Sequence of chain 1.C:
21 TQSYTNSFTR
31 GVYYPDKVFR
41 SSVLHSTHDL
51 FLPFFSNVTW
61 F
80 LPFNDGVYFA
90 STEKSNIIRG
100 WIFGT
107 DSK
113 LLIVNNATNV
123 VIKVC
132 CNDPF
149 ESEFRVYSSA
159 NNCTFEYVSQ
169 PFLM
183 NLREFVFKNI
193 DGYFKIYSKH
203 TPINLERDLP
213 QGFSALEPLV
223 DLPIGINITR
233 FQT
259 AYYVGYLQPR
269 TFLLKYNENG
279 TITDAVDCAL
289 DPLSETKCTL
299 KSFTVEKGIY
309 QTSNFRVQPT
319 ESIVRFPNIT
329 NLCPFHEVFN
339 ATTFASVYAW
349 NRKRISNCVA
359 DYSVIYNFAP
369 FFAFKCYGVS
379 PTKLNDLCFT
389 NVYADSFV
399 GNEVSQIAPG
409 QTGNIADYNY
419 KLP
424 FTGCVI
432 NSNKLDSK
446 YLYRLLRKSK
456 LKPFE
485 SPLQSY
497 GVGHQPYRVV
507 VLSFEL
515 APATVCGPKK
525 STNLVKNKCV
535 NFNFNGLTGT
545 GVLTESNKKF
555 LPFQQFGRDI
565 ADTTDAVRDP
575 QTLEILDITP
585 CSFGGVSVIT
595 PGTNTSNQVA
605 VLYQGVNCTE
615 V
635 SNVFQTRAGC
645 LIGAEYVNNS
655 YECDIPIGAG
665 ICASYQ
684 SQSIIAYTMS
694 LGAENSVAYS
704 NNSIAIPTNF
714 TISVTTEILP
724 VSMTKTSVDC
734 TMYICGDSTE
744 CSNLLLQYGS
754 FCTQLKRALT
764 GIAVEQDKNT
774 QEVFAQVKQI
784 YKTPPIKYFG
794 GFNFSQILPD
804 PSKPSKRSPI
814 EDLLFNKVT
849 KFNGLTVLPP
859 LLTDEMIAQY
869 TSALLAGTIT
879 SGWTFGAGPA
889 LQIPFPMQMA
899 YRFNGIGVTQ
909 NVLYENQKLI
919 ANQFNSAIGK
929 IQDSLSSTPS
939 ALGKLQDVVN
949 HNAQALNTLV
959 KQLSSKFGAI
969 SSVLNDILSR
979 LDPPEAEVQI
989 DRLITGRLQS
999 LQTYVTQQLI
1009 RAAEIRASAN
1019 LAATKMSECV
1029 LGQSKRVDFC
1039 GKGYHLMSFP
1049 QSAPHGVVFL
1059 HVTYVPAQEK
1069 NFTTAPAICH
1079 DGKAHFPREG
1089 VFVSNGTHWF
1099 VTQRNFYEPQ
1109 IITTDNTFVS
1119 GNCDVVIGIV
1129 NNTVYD

Binding-site contacts:
Ligand atom N2 contacts residue ILE228 of chain 1.C at 4.0 Å.
Ligand atom O6 contacts residue THR231 of chain 1.C at 3.9 Å.
Ligand atom O6 contacts residue ASN229 of chain 1.C at 4.5 Å.
Ligand atom C4 contacts residue ASN229 of chain 1.C at 4.2 Å.
Ligand atom C1 contacts residue ASN229 of chain 1.C at 1.4 Å.
Ligand atom C3 contacts residue ASN229 of chain 1.C at 3.8 Å.
Ligand atom N2 contacts residue ASN229 of chain 1.C at 2.9 Å (h-bond).
Ligand atom C8 contacts residue ILE228 of chain 1.C at 4.3 Å (hydrophobic).
Ligand atom C2 contacts residue ASN229 of chain 1.C at 2.5 Å.
Ligand atom C5 contacts residue ASN229 of chain 1.C at 3.7 Å.
Ligand atom O5 contacts residue ASN229 of chain 1.C at 2.4 Å (h-bond).
Ligand atom C7 contacts residue ASN229 of chain 1.C at 3.9 Å.
Ligand atom O7 contacts residue ASN229 of chain 1.C at 4.5 Å.

This small molecule binds to this protein.
Small molecule (SMILES): CC(=O)N[C@@H]1[C@@H](O)[C@H](O)[C@@H](CO)O[C@H]1O